Sequence of chain 1.A:
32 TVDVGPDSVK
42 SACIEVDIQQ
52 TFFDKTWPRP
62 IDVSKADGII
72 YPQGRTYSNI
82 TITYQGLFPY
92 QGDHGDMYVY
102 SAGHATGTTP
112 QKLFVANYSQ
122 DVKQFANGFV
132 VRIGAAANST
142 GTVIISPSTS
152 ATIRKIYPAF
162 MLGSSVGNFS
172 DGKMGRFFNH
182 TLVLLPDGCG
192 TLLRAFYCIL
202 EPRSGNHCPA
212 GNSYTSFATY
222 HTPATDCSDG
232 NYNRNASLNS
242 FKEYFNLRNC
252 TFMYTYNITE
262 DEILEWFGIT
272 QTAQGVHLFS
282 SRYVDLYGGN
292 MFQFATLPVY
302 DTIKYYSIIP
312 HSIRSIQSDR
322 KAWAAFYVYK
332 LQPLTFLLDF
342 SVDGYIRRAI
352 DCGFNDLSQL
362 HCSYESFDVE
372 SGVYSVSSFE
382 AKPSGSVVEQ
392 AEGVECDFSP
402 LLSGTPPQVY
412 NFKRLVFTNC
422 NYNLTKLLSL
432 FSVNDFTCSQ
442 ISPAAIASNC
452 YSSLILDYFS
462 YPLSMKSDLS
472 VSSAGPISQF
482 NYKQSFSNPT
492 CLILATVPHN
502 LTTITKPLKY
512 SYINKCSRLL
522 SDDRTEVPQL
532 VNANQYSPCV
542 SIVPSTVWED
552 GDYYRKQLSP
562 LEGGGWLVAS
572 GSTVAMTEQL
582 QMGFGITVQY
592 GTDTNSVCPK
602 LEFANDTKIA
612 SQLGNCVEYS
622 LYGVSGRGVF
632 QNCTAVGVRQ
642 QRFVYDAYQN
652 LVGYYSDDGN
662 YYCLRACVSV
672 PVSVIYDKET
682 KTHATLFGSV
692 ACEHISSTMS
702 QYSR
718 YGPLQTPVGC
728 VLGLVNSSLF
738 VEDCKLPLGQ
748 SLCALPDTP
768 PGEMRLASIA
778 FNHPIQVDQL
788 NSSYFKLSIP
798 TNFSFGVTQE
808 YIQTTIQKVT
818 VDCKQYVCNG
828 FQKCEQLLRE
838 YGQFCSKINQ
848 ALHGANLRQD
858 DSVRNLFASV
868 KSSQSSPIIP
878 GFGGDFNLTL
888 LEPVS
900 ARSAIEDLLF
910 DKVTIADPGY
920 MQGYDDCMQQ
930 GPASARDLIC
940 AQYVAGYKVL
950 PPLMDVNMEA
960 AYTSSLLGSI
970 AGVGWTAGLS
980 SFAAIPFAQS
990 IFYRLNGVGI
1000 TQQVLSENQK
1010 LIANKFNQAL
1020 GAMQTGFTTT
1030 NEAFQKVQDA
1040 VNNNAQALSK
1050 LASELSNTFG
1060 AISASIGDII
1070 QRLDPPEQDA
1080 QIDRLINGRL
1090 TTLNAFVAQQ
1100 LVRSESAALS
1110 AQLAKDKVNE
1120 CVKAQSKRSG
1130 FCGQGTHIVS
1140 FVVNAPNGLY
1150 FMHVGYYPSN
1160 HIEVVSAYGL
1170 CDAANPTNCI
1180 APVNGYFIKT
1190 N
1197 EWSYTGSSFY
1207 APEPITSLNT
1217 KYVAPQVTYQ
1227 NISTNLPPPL

Binding-site contacts:
Ligand atom C1 contacts residue ASP34 of chain 1.A at 3.6 Å.
Ligand atom C5 contacts residue GLY36 of chain 1.A at 4.3 Å.
Ligand atom C5 contacts residue ASN236 of chain 1.A at 3.7 Å.
Ligand atom C3 contacts residue ASP34 of chain 1.A at 4.0 Å.
Ligand atom C5 contacts residue ASP34 of chain 1.A at 4.0 Å.
Ligand atom O6 contacts residue MET254 of chain 1.A at 3.5 Å (h-bond).
Ligand atom C6 contacts residue GLY36 of chain 1.A at 4.3 Å.
Ligand atom O7 contacts residue ASN236 of chain 1.A at 3.7 Å.
Ligand atom C6 contacts residue VAL35 of chain 1.A at 4.4 Å (hydrophobic).
Ligand atom C6 contacts residue MET254 of chain 1.A at 3.8 Å (hydrophobic).
Ligand atom C3 contacts residue ASN236 of chain 1.A at 3.6 Å.
Ligand atom O5 contacts residue ASP34 of chain 1.A at 4.2 Å.
Ligand atom C1 contacts residue ASN236 of chain 1.A at 1.4 Å.
Ligand atom C6 contacts residue ASP34 of chain 1.A at 3.9 Å.
Ligand atom C6 contacts residue ARG195 of chain 1.A at 4.4 Å.
Ligand atom C2 contacts residue ASN236 of chain 1.A at 2.4 Å.
Ligand atom C6 contacts residue LEU239 of chain 1.A at 4.4 Å (hydrophobic).
Ligand atom C4 contacts residue ASN236 of chain 1.A at 4.2 Å.
Ligand atom O6 contacts residue ASP34 of chain 1.A at 4.3 Å.
Ligand atom C4 contacts residue ASP34 of chain 1.A at 4.3 Å.
Ligand atom C7 contacts residue ASN236 of chain 1.A at 3.5 Å.
Ligand atom O5 contacts residue ASN236 of chain 1.A at 2.4 Å (h-bond).
Ligand atom C8 contacts residue ASN236 of chain 1.A at 4.3 Å.
Ligand atom O4 contacts residue ASP34 of chain 1.A at 3.4 Å.
Ligand atom O6 contacts residue PRO37 of chain 1.A at 4.0 Å.
Ligand atom C1 contacts residue ARG195 of chain 1.A at 4.3 Å.
Ligand atom O5 contacts residue LEU239 of chain 1.A at 3.7 Å.
Ligand atom O5 contacts residue ARG195 of chain 1.A at 4.3 Å.
Ligand atom N2 contacts residue ASN236 of chain 1.A at 2.8 Å (h-bond).
Ligand atom O6 contacts residue GLY36 of chain 1.A at 3.6 Å.

The small molecule below binds the protein below.
Small molecule (SMILES): CC(=O)N[C@H]1[C@H](O[C@H]2[C@H](O)[C@@H](NC(C)=O)CO[C@@H]2CO)O[C@H](CO)[C@@H](O[C@@H]2O[C@H](CO[C@H]3O[C@H](CO)[C@@H](O)[C@H](O)[C@@H]3O)[C@@H](O)[C@H](O[C@H]3O[C@H](CO)[C@@H](O)[C@H](O)[C@@H]3O)[C@@H]2O)[C@@H]1O